This protein binds this small molecule.
Small molecule (SMILES): CC(=O)N[C@H]1[C@H](O[C@H]2[C@H](O)[C@@H](NC(C)=O)CO[C@@H]2CO)O[C@H](CO)[C@@H](O)[C@@H]1O

Binding-site contacts:
Ligand atom O5 contacts residue THR94 of chain 26.F at 3.8 Å.
Ligand atom C5 contacts residue NAG1 of chain 26.L at 4.5 Å.
Ligand atom O7 contacts residue ASN77 of chain 26.F at 2.3 Å (h-bond).
Ligand atom N2 contacts residue ASN77 of chain 26.F at 2.8 Å (h-bond).
Ligand atom C8 contacts residue ASN77 of chain 26.F at 4.1 Å.
Ligand atom C2 contacts residue NAG1 of chain 26.L at 4.3 Å.
Ligand atom C4 contacts residue ASN77 of chain 26.F at 4.2 Å.
Ligand atom C1 contacts residue ASN77 of chain 26.F at 1.5 Å.
Ligand atom C5 contacts residue ASN77 of chain 26.F at 3.7 Å.
Ligand atom C7 contacts residue ASN77 of chain 26.F at 2.7 Å.
Ligand atom C6 contacts residue THR94 of chain 26.F at 4.0 Å.
Ligand atom O6 contacts residue THR94 of chain 26.F at 4.0 Å.
Ligand atom N2 contacts residue NAG1 of chain 26.L at 4.2 Å.
Ligand atom C8 contacts residue NAG1 of chain 26.L at 4.3 Å.
Ligand atom C2 contacts residue ASN77 of chain 26.F at 2.3 Å.
Ligand atom O5 contacts residue NAG1 of chain 26.L at 4.2 Å.
Ligand atom C1 contacts residue NAG1 of chain 26.L at 3.4 Å.
Ligand atom O5 contacts residue ASN77 of chain 26.F at 2.4 Å (h-bond).
Ligand atom C3 contacts residue ASN77 of chain 26.F at 3.7 Å.
Ligand atom C7 contacts residue NAG1 of chain 26.L at 4.3 Å.

Sequence of chain 26.F:
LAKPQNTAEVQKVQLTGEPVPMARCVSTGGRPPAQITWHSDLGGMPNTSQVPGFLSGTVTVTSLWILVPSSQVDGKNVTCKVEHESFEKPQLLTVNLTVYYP